Sequence of chain 1.B:
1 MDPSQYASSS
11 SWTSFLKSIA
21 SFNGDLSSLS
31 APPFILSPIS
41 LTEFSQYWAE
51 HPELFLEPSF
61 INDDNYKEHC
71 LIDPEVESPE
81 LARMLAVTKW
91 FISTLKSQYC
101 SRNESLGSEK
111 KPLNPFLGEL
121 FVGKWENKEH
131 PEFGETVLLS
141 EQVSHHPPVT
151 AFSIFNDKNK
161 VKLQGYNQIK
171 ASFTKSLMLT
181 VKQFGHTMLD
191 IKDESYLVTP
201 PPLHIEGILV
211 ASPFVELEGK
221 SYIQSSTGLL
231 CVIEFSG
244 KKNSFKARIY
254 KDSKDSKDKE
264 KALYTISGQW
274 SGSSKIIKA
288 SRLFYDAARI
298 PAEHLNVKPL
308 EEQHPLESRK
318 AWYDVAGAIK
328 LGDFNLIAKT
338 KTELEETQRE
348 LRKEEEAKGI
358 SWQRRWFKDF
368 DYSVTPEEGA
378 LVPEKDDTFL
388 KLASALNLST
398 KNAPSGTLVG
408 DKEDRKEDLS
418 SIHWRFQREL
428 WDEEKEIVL

This protein binds this small molecule.
Small molecule (SMILES): C[C@@H](CI)CCC(=O)[C@@H](C)[C@H]1C(=O)C[C@H]2[C@@H]3CC=C4C[C@@H](O)CC[C@]4(C)[C@H]3CC[C@]12C

Binding-site contacts:
Ligand atom C2 contacts residue ASN167 of chain 1.B at 3.4 Å.
Ligand atom C7 contacts residue ARG102 of chain 1.B at 3.4 Å.
Ligand atom C26 contacts residue ILE208 of chain 1.B at 4.0 Å (hydrophobic).
Ligand atom C16 contacts residue ILE205 of chain 1.B at 4.1 Å (hydrophobic).
Ligand atom I1 contacts residue ILE208 of chain 1.B at 2.8 Å.
Ligand atom O22 contacts residue PRO112 of chain 1.B at 3.5 Å.
Ligand atom C18 contacts residue ILE169 of chain 1.B at 3.9 Å (hydrophobic).
Ligand atom O16 contacts residue ILE205 of chain 1.B at 3.4 Å.
Ligand atom O16 contacts residue GLU109 of chain 1.B at 3.3 Å.
Ligand atom C19 contacts residue GLN183 of chain 1.B at 3.5 Å.
Ligand atom C3 contacts residue GLN98 of chain 1.B at 3.4 Å.
Ligand atom C7 contacts residue PHE44 of chain 1.B at 3.8 Å (hydrophobic).
Ligand atom C6 contacts residue PHE44 of chain 1.B at 3.9 Å (hydrophobic).
Ligand atom C24 contacts residue LEU29 of chain 1.B at 3.4 Å (hydrophobic).
Ligand atom C23 contacts residue LEU179 of chain 1.B at 3.9 Å (hydrophobic).
Ligand atom C7 contacts residue GLN98 of chain 1.B at 4.0 Å.
Ligand atom C4 contacts residue GLN98 of chain 1.B at 3.6 Å.
Ligand atom C19 contacts residue ILE169 of chain 1.B at 4.0 Å (hydrophobic).
Ligand atom C6 contacts residue GLN98 of chain 1.B at 3.4 Å.
Ligand atom C12 contacts residue ILE169 of chain 1.B at 4.1 Å (hydrophobic).
Ligand atom C21 contacts residue LEU26 of chain 1.B at 3.6 Å (hydrophobic).
Ligand atom C1 contacts residue PHE44 of chain 1.B at 4.0 Å (hydrophobic).
Ligand atom C4 contacts residue TYR99 of chain 1.B at 3.4 Å (hydrophobic).
Ligand atom C16 contacts residue GLU109 of chain 1.B at 3.7 Å.
Ligand atom C11 contacts residue LEU41 of chain 1.B at 4.1 Å (hydrophobic).
Ligand atom C11 contacts residue ILE169 of chain 1.B at 3.9 Å (hydrophobic).
Ligand atom C1 contacts residue ASN167 of chain 1.B at 3.8 Å.
Ligand atom C15 contacts residue GLU109 of chain 1.B at 3.8 Å.
Ligand atom C1 contacts residue LEU41 of chain 1.B at 3.9 Å (hydrophobic).
Ligand atom O22 contacts residue LYS110 of chain 1.B at 3.4 Å (salt-bridge).
Ligand atom C6 contacts residue TYR99 of chain 1.B at 3.5 Å (hydrophobic).
Ligand atom C5 contacts residue TYR99 of chain 1.B at 3.7 Å (hydrophobic).
Ligand atom O1 contacts residue GLN98 of chain 1.B at 2.9 Å (h-bond).
Ligand atom O22 contacts residue LYS111 of chain 1.B at 3.5 Å.
Ligand atom C26 contacts residue PRO213 of chain 1.B at 3.8 Å (hydrophobic).
Ligand atom C5 contacts residue PHE44 of chain 1.B at 4.0 Å (hydrophobic).
Ligand atom C15 contacts residue VAL215 of chain 1.B at 4.1 Å (hydrophobic).
Ligand atom C27 contacts residue ILE35 of chain 1.B at 4.0 Å (hydrophobic).
Ligand atom C23 contacts residue LEU29 of chain 1.B at 4.0 Å (hydrophobic).
Ligand atom C6 contacts residue ARG102 of chain 1.B at 3.9 Å.